The small molecule below binds the protein below.
Small molecule (SMILES): NC(=O)c1ccc(O)cc1

Sequence of chain 1.A:
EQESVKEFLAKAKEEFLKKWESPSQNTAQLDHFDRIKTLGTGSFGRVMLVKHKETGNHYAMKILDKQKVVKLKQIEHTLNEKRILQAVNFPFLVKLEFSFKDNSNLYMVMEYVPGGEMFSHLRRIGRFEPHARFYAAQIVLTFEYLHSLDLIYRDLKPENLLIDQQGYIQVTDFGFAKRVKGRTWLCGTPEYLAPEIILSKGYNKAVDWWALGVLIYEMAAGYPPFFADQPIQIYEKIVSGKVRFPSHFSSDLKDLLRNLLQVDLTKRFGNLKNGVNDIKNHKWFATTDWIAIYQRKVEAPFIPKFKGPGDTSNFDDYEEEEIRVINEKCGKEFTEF

Binding-site contacts:
Ligand atom O1' contacts residue ALA73 of chain 1.A at 3.6 Å.
Ligand atom O1' contacts residue PHE330 of chain 1.A at 4.5 Å.
Ligand atom C2 contacts residue VAL60 of chain 1.A at 4.1 Å (hydrophobic).
Ligand atom O1' contacts residue GLU124 of chain 1.A at 3.7 Å.
Ligand atom N1' contacts residue GLU124 of chain 1.A at 3.0 Å (salt-bridge).
Ligand atom C3 contacts residue PHE330 of chain 1.A at 3.5 Å (hydrophobic).
Ligand atom C3 contacts residue LEU52 of chain 1.A at 4.1 Å (hydrophobic).
Ligand atom C1' contacts residue GLU124 of chain 1.A at 3.8 Å.
Ligand atom O1' contacts residue VAL126 of chain 1.A at 3.0 Å (h-bond).
Ligand atom C4 contacts residue VAL60 of chain 1.A at 3.7 Å (hydrophobic).
Ligand atom C6 contacts residue LEU176 of chain 1.A at 3.9 Å (hydrophobic).
Ligand atom N1' contacts residue VAL107 of chain 1.A at 3.9 Å.
Ligand atom O1' contacts residue TYR125 of chain 1.A at 3.5 Å.
Ligand atom C1' contacts residue LEU176 of chain 1.A at 3.4 Å (hydrophobic).
Ligand atom C6 contacts residue THR186 of chain 1.A at 3.8 Å.
Ligand atom C2 contacts residue LEU176 of chain 1.A at 4.3 Å (hydrophobic).
Ligand atom C2 contacts residue PHE330 of chain 1.A at 3.6 Å (hydrophobic).
Ligand atom C5 contacts residue VAL60 of chain 1.A at 3.9 Å (hydrophobic).
Ligand atom N1' contacts residue MET123 of chain 1.A at 4.2 Å.
Ligand atom C3 contacts residue VAL60 of chain 1.A at 3.9 Å (hydrophobic).
Ligand atom C1' contacts residue VAL126 of chain 1.A at 4.0 Å (hydrophobic).
Ligand atom O1' contacts residue LEU176 of chain 1.A at 3.8 Å.
Ligand atom C1' contacts residue TYR125 of chain 1.A at 4.4 Å (hydrophobic).
Ligand atom C1 contacts residue LEU176 of chain 1.A at 3.7 Å (hydrophobic).
Ligand atom C5 contacts residue THR186 of chain 1.A at 4.1 Å.
Ligand atom O4 contacts residue GLU130 of chain 1.A at 4.0 Å.
Ligand atom N1' contacts residue VAL126 of chain 1.A at 4.4 Å.
Ligand atom C1' contacts residue ALA73 of chain 1.A at 3.4 Å (hydrophobic).
Ligand atom C6 contacts residue VAL60 of chain 1.A at 4.1 Å (hydrophobic).
Ligand atom C2 contacts residue ALA73 of chain 1.A at 4.3 Å (hydrophobic).
Ligand atom C6 contacts residue ALA73 of chain 1.A at 4.4 Å (hydrophobic).
Ligand atom O4 contacts residue VAL60 of chain 1.A at 3.7 Å.
Ligand atom C1 contacts residue ALA73 of chain 1.A at 3.8 Å (hydrophobic).
Ligand atom C2 contacts residue LEU52 of chain 1.A at 4.0 Å (hydrophobic).
Ligand atom N1' contacts residue LEU176 of chain 1.A at 3.5 Å.
Ligand atom C6 contacts residue MET123 of chain 1.A at 4.4 Å (hydrophobic).
Ligand atom C1 contacts residue VAL60 of chain 1.A at 4.2 Å (hydrophobic).
Ligand atom N1' contacts residue ALA73 of chain 1.A at 3.5 Å.
Ligand atom N1' contacts residue TYR125 of chain 1.A at 4.5 Å.